Binding-site contacts:
Ligand atom O6 contacts residue ALA121 of chain 1.A at 4.3 Å.
Ligand atom O7 contacts residue ASN123 of chain 1.A at 4.2 Å.
Ligand atom C1 contacts residue ASN123 of chain 1.A at 4.4 Å.
Ligand atom O7 contacts residue VAL125 of chain 1.A at 4.1 Å.
Ligand atom N2 contacts residue ASN120 of chain 1.A at 2.9 Å (h-bond).
Ligand atom O5 contacts residue ASN120 of chain 1.A at 2.4 Å (h-bond).
Ligand atom C2 contacts residue ASN120 of chain 1.A at 2.4 Å.
Ligand atom C4 contacts residue ASN120 of chain 1.A at 4.2 Å.
Ligand atom C4 contacts residue ASN123 of chain 1.A at 4.5 Å.
Ligand atom C7 contacts residue ASN120 of chain 1.A at 3.3 Å.
Ligand atom O6 contacts residue ASN123 of chain 1.A at 4.0 Å.
Ligand atom C1 contacts residue ASN120 of chain 1.A at 1.4 Å.
Ligand atom C2 contacts residue ASN123 of chain 1.A at 4.1 Å.
Ligand atom C3 contacts residue ASN120 of chain 1.A at 3.8 Å.
Ligand atom C5 contacts residue ASN120 of chain 1.A at 3.7 Å.
Ligand atom C8 contacts residue ASN120 of chain 1.A at 4.5 Å.
Ligand atom O7 contacts residue ASN120 of chain 1.A at 3.4 Å (h-bond).
Ligand atom O5 contacts residue ASN123 of chain 1.A at 4.1 Å.

The protein below binds the small molecule below.
Small molecule (SMILES): CC(=O)N[C@@H]1[C@@H](O)[C@H](O)[C@@H](CO)O[C@H]1O

Sequence of chain 1.A:
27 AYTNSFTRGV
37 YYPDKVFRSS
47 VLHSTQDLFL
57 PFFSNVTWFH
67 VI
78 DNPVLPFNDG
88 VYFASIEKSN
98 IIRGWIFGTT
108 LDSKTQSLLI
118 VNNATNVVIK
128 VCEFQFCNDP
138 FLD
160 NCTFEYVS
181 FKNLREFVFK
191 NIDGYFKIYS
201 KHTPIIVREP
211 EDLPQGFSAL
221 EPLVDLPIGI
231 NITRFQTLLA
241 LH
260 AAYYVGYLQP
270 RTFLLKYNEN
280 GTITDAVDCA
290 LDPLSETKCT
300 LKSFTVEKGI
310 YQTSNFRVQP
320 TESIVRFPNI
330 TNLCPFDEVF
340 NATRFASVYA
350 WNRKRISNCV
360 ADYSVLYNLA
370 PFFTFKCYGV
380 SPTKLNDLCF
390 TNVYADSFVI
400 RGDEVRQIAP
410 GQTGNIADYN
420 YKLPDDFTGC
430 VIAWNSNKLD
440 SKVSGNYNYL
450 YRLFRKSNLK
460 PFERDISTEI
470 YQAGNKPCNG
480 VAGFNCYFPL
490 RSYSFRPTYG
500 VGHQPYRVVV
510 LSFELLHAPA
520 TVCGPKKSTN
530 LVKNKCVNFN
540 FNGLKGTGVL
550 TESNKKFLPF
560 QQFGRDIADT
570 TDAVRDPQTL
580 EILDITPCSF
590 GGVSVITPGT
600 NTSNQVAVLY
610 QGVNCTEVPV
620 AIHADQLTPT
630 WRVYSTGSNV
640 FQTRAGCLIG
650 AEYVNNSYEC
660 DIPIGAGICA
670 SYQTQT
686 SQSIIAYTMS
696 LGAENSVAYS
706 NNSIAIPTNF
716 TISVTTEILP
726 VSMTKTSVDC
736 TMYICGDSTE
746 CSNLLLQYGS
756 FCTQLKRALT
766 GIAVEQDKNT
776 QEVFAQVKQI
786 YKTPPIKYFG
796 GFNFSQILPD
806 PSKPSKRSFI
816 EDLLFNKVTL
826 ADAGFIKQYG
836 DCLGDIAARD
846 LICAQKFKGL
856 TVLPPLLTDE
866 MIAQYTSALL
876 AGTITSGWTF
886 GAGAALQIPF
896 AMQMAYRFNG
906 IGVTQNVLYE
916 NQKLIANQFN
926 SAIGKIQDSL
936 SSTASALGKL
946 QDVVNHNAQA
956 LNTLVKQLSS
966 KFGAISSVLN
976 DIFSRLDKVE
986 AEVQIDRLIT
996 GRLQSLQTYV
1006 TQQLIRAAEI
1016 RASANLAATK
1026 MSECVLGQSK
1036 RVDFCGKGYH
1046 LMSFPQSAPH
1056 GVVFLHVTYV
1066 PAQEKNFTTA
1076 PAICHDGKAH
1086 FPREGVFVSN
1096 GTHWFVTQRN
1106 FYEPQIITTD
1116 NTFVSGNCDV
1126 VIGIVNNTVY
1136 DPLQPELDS